Sequence of chain 1.A:
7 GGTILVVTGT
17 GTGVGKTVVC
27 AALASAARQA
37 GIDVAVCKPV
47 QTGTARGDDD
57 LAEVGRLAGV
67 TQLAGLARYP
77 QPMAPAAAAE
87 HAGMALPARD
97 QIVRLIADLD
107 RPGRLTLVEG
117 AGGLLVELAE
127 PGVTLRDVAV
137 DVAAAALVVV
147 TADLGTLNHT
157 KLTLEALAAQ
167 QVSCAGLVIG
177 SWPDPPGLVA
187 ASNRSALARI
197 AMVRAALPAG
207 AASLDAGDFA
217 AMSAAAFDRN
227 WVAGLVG

The small molecule below binds the protein below.
Small molecule (SMILES): O=C(O)C[C@@H]1CCC[C@H]1C(=O)c1ccccc1O

Sequence of chain 1.B:
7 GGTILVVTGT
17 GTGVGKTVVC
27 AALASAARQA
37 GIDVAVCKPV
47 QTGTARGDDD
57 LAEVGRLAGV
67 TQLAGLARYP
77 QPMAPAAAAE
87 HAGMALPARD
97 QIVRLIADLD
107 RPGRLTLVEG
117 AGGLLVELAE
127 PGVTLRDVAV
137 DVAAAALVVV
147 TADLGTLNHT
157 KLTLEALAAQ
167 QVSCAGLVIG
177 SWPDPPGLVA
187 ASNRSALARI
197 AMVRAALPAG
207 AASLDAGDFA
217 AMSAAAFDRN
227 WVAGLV

Binding-site contacts:
Ligand atom O16 contacts residue KSP1 of chain 1.L at 0.4 Å (h-bond).
Ligand atom C06 contacts residue GLY118 of chain 1.B at 3.5 Å.
Ligand atom O16 contacts residue SO41 of chain 1.H at 3.1 Å (h-bond).
Ligand atom C11 contacts residue KSP1 of chain 1.L at 1.1 Å.
Ligand atom C11 contacts residue THR18 of chain 1.B at 3.4 Å.
Ligand atom C15 contacts residue KSP1 of chain 1.L at 1.3 Å.
Ligand atom C08 contacts residue KSP1 of chain 1.L at 0.7 Å.
Ligand atom C03 contacts residue GLY151 of chain 1.A at 3.6 Å.
Ligand atom C03 contacts residue KSP1 of chain 1.L at 0.5 Å.
Ligand atom C09 contacts residue KSP1 of chain 1.L at 0.1 Å.
Ligand atom C04 contacts residue KSP1 of chain 1.L at 0.4 Å.
Ligand atom C09 contacts residue LYS22 of chain 1.B at 3.5 Å.
Ligand atom C06 contacts residue KSP1 of chain 1.L at 0.1 Å.
Ligand atom C15 contacts residue ASP54 of chain 1.B at 3.7 Å.
Ligand atom O10 contacts residue ALA117 of chain 1.B at 3.0 Å.
Ligand atom O16 contacts residue LYS22 of chain 1.B at 2.6 Å (salt-bridge).
Ligand atom C01 contacts residue ALA80 of chain 1.B at 3.4 Å (hydrophobic).
Ligand atom O10 contacts residue GLY118 of chain 1.B at 2.7 Å (h-bond).
Ligand atom C14 contacts residue KSP1 of chain 1.L at 0.7 Å.
Ligand atom O16 contacts residue GLY118 of chain 1.B at 3.3 Å (h-bond).
Ligand atom C08 contacts residue THR18 of chain 1.B at 3.6 Å.
Ligand atom O16 contacts residue THR18 of chain 1.B at 3.3 Å.
Ligand atom O10 contacts residue KSP1 of chain 1.L at 0.3 Å (h-bond).
Ligand atom C02 contacts residue KSP1 of chain 1.L at 0.4 Å.
Ligand atom C13 contacts residue KSP1 of chain 1.L at 0.7 Å.
Ligand atom C12 contacts residue KSP1 of chain 1.L at 0.7 Å.
Ligand atom O17 contacts residue KSP1 of chain 1.L at 0.6 Å (h-bond).
Ligand atom C13 contacts residue PRO78 of chain 1.B at 3.7 Å (hydrophobic).
Ligand atom C05 contacts residue KSP1 of chain 1.L at 0.2 Å.
Ligand atom C04 contacts residue THR18 of chain 1.B at 3.4 Å.
Ligand atom C03 contacts residue THR18 of chain 1.B at 3.4 Å.
Ligand atom C02 contacts residue ALA80 of chain 1.B at 3.6 Å (hydrophobic).
Ligand atom C09 contacts residue SO41 of chain 1.H at 3.2 Å.
Ligand atom C06 contacts residue ALA80 of chain 1.B at 3.6 Å (hydrophobic).
Ligand atom C14 contacts residue PRO78 of chain 1.B at 3.6 Å (hydrophobic).
Ligand atom C01 contacts residue KSP1 of chain 1.L at 0.3 Å.
Ligand atom O18 contacts residue KSP1 of chain 1.L at 0.5 Å (h-bond).
Ligand atom C03 contacts residue LEU150 of chain 1.A at 3.5 Å (hydrophobic).
Ligand atom C08 contacts residue SO41 of chain 1.H at 3.4 Å.
Ligand atom C07 contacts residue KSP1 of chain 1.L at 0.5 Å.